A protein and the small-molecule ligand that binds it are described below.
Small molecule (SMILES): CC(=O)N[C@@H]1[C@@H](O)[C@H](O)[C@@H](CO)O[C@H]1O

Binding-site contacts:
Ligand atom C7 contacts residue ASN271 of chain 1.E at 3.5 Å.
Ligand atom C4 contacts residue ASN271 of chain 1.E at 4.2 Å.
Ligand atom C3 contacts residue ASN271 of chain 1.E at 3.8 Å.
Ligand atom O7 contacts residue ASN271 of chain 1.E at 3.3 Å (h-bond).
Ligand atom O5 contacts residue ASN271 of chain 1.E at 2.4 Å (h-bond).
Ligand atom C5 contacts residue ASN271 of chain 1.E at 3.7 Å.
Ligand atom C2 contacts residue ASN271 of chain 1.E at 2.5 Å.
Ligand atom C8 contacts residue ASN271 of chain 1.E at 4.3 Å.
Ligand atom N2 contacts residue ASN271 of chain 1.E at 2.9 Å (h-bond).
Ligand atom C8 contacts residue ARG274 of chain 1.E at 3.5 Å.
Ligand atom C1 contacts residue ASN271 of chain 1.E at 1.4 Å.

Sequence of chain 1.E:
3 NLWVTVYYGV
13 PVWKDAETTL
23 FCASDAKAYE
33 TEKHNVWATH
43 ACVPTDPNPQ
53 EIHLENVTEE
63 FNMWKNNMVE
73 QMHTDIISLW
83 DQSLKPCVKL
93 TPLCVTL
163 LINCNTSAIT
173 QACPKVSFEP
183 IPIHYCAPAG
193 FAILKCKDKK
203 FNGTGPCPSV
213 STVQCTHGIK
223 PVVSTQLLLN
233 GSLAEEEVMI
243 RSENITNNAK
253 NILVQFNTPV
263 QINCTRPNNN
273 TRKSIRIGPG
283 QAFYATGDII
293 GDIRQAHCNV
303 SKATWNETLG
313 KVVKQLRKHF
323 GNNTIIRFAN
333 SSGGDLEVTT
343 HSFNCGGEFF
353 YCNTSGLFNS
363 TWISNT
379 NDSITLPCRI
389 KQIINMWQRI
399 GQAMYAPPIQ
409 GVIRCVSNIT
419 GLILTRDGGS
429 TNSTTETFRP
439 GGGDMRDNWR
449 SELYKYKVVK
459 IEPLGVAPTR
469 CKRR